Sequence of chain 3.A:
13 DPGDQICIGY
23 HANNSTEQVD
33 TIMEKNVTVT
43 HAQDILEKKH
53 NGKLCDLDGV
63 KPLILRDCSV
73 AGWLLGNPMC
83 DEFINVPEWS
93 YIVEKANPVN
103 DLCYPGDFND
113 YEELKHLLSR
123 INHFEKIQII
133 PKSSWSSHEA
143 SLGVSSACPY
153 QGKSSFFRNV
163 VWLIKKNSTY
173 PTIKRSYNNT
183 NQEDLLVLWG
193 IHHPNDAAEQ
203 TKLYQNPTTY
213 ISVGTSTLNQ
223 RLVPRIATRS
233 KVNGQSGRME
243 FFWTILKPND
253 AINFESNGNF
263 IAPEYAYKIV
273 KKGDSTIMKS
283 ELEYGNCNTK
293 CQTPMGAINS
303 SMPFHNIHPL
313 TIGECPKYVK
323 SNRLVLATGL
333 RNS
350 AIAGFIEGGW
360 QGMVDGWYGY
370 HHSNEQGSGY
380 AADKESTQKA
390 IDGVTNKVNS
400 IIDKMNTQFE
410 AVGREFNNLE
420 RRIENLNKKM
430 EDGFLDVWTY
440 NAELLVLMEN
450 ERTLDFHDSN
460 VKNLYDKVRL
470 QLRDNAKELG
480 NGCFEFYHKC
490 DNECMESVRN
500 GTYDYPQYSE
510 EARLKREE

Binding-site contacts:
Ligand atom C4 contacts residue SO41 of chain 1.J at 3.2 Å.
Ligand atom N2 contacts residue ASN251 of chain 1.A at 3.5 Å (h-bond).
Ligand atom C4 contacts residue ASN180 of chain 1.A at 4.2 Å.
Ligand atom C5 contacts residue ASN251 of chain 1.A at 4.0 Å.
Ligand atom C1 contacts residue ASN180 of chain 1.A at 1.4 Å.
Ligand atom C8 contacts residue ASN251 of chain 1.A at 4.2 Å.
Ligand atom O6 contacts residue SO41 of chain 1.J at 3.8 Å.
Ligand atom C6 contacts residue SO41 of chain 1.J at 3.6 Å.
Ligand atom C8 contacts residue SER232 of chain 3.A at 4.0 Å.
Ligand atom C3 contacts residue ASN251 of chain 1.A at 4.1 Å.
Ligand atom C8 contacts residue ASP252 of chain 1.A at 3.8 Å.
Ligand atom C5 contacts residue ASN180 of chain 1.A at 3.6 Å.
Ligand atom C3 contacts residue SO41 of chain 1.J at 4.3 Å.
Ligand atom C2 contacts residue ASN180 of chain 1.A at 2.5 Å.
Ligand atom C5 contacts residue SO41 of chain 1.J at 4.2 Å.
Ligand atom O4 contacts residue ASN251 of chain 1.A at 4.1 Å.
Ligand atom C1 contacts residue ASN251 of chain 1.A at 4.2 Å.
Ligand atom C4 contacts residue ASN251 of chain 1.A at 4.4 Å.
Ligand atom N2 contacts residue ASN180 of chain 1.A at 3.0 Å (h-bond).
Ligand atom O4 contacts residue SO41 of chain 1.J at 2.3 Å (h-bond).
Ligand atom C7 contacts residue ASN180 of chain 1.A at 4.1 Å.
Ligand atom O5 contacts residue ASN180 of chain 1.A at 2.3 Å (h-bond).
Ligand atom C8 contacts residue ALA253 of chain 1.A at 3.9 Å (hydrophobic).
Ligand atom C2 contacts residue ASN251 of chain 1.A at 4.2 Å.
Ligand atom C7 contacts residue ASN251 of chain 1.A at 4.2 Å.
Ligand atom C3 contacts residue ASN180 of chain 1.A at 3.8 Å.
Ligand atom N2 contacts residue ALA253 of chain 1.A at 4.4 Å.
Ligand atom O3 contacts residue SO41 of chain 1.J at 4.1 Å.

Sequence of chain 1.A:
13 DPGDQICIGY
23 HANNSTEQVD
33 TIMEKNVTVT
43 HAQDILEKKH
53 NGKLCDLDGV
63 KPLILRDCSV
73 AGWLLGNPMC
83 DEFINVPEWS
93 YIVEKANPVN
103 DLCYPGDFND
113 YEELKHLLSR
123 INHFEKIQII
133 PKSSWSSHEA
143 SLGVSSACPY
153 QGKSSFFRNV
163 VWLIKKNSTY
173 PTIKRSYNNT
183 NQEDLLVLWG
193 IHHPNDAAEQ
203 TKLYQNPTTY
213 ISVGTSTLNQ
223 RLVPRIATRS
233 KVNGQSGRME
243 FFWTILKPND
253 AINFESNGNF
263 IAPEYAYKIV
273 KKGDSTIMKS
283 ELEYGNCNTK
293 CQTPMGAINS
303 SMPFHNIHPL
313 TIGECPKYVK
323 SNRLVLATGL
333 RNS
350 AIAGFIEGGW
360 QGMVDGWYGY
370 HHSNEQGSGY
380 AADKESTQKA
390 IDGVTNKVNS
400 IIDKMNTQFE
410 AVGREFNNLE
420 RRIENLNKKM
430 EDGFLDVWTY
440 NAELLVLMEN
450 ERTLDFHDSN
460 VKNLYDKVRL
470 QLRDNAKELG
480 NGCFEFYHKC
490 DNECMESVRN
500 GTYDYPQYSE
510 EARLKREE

A small-molecule ligand and the protein it binds are described below.
Small molecule (SMILES): CC(=O)N[C@@H]1[C@@H](O)[C@H](O)[C@@H](CO)O[C@H]1O